Binding-site contacts:
Ligand atom C09 contacts residue LYS174 of chain 1.A at 3.2 Å.
Ligand atom C09 contacts residue ALA170 of chain 1.A at 3.7 Å (hydrophobic).
Ligand atom C07 contacts residue GLY172 of chain 1.A at 3.2 Å.
Ligand atom C06 contacts residue ALA170 of chain 1.A at 4.3 Å (hydrophobic).
Ligand atom S03 contacts residue ILE111 of chain 1.A at 4.2 Å.
Ligand atom C06 contacts residue CYS112 of chain 1.A at 3.1 Å (hydrophobic).
Ligand atom C08 contacts residue ALA170 of chain 1.A at 3.3 Å (hydrophobic).
Ligand atom C10 contacts residue LYS174 of chain 1.A at 3.8 Å.
Ligand atom S03 contacts residue CYS112 of chain 1.A at 2.1 Å (h-bond).
Ligand atom C11 contacts residue CYS112 of chain 1.A at 4.5 Å (hydrophobic).
Ligand atom C06 contacts residue GLY172 of chain 1.A at 4.2 Å.
Ligand atom C08 contacts residue LYS174 of chain 1.A at 3.7 Å.
Ligand atom C07 contacts residue CYS112 of chain 1.A at 3.2 Å (hydrophobic).
Ligand atom C07 contacts residue LEU171 of chain 1.A at 3.9 Å (hydrophobic).
Ligand atom C08 contacts residue ARG184 of chain 1.A at 4.4 Å.
Ligand atom C07 contacts residue ALA170 of chain 1.A at 3.6 Å (hydrophobic).
Ligand atom C08 contacts residue GLY172 of chain 1.A at 3.5 Å.
Ligand atom C08 contacts residue LEU171 of chain 1.A at 3.7 Å (hydrophobic).
Ligand atom C10 contacts residue ALA170 of chain 1.A at 4.4 Å (hydrophobic).

Sequence of chain 1.A:
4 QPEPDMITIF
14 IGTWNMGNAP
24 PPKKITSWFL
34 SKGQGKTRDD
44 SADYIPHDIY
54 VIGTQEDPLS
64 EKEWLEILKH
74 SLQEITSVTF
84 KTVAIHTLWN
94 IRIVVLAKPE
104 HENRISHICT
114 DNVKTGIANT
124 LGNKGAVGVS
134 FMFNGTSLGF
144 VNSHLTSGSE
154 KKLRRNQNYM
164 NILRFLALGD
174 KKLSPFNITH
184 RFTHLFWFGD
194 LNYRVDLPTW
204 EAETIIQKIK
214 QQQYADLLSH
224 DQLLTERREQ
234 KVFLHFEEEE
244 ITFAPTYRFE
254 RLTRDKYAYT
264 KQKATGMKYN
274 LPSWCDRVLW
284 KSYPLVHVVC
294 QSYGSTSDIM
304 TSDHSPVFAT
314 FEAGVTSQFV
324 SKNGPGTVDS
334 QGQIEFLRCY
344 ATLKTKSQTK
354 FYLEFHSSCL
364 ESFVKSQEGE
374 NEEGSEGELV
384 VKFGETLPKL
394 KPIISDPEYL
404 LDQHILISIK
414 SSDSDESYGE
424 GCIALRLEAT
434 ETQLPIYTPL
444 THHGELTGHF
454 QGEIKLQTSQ

This small molecule binds to this protein.
Small molecule (SMILES): Sc1ccccc1Cl